This small molecule binds to this protein.
Small molecule (SMILES): CC[C@H](CO)Nc1nc(NCCCc2cccc(C)c2)c2ncn(C(C)C)c2n1

Sequence of chain 1.B:
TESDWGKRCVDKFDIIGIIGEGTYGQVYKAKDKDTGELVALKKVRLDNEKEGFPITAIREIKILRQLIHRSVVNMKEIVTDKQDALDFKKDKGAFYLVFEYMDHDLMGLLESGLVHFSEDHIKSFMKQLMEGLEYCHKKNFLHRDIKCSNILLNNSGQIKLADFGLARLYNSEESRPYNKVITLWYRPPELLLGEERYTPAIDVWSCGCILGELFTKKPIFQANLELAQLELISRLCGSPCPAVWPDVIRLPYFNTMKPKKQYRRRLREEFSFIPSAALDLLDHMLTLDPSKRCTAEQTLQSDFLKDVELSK

Binding-site contacts:
Ligand atom C16 contacts residue TYR107 of chain 1.B at 3.8 Å (hydrophobic).
Ligand atom C1 contacts residue ASP111 of chain 1.B at 3.9 Å.
Ligand atom C7 contacts residue PHE105 of chain 1.B at 3.7 Å (hydrophobic).
Ligand atom C6 contacts residue MET108 of chain 1.B at 3.7 Å (hydrophobic).
Ligand atom C6 contacts residue ALA46 of chain 1.B at 3.7 Å (hydrophobic).
Ligand atom C16 contacts residue ARG628 of chain 1.A at 3.9 Å.
Ligand atom N4 contacts residue TYR107 of chain 1.B at 3.9 Å.
Ligand atom N2 contacts residue LEU158 of chain 1.B at 3.7 Å.
Ligand atom C2 contacts residue LEU158 of chain 1.B at 3.8 Å (hydrophobic).
Ligand atom C8 contacts residue ALA168 of chain 1.B at 3.7 Å (hydrophobic).
Ligand atom C14 contacts residue ARG628 of chain 1.A at 3.9 Å.
Ligand atom N5 contacts residue LEU158 of chain 1.B at 3.7 Å.
Ligand atom N4 contacts residue GLU106 of chain 1.B at 3.9 Å.
Ligand atom C17 contacts residue ARG628 of chain 1.A at 3.5 Å.
Ligand atom C21 contacts residue TYR107 of chain 1.B at 3.2 Å (hydrophobic).
Ligand atom O1 contacts residue ASP111 of chain 1.B at 3.7 Å.
Ligand atom C8 contacts residue LEU158 of chain 1.B at 3.8 Å (hydrophobic).
Ligand atom C5 contacts residue LEU158 of chain 1.B at 3.7 Å (hydrophobic).
Ligand atom C22 contacts residue ASN608 of chain 1.A at 3.6 Å.
Ligand atom N4 contacts residue MET108 of chain 1.B at 3.1 Å (h-bond).
Ligand atom C3 contacts residue LEU158 of chain 1.B at 3.9 Å (hydrophobic).
Ligand atom C6 contacts residue GLU106 of chain 1.B at 3.1 Å.
Ligand atom C9 contacts residue LYS48 of chain 1.B at 3.9 Å.
Ligand atom C1 contacts residue HIS110 of chain 1.B at 3.9 Å.
Ligand atom N3 contacts residue LEU158 of chain 1.B at 3.8 Å.
Ligand atom C4 contacts residue LEU158 of chain 1.B at 3.5 Å (hydrophobic).
Ligand atom N1 contacts residue MET108 of chain 1.B at 3.2 Å (h-bond).
Ligand atom C15 contacts residue ASP109 of chain 1.B at 3.5 Å.
Ligand atom C21 contacts residue ILE609 of chain 1.A at 3.8 Å (hydrophobic).
Ligand atom C18 contacts residue ILE25 of chain 1.B at 3.2 Å (hydrophobic).
Ligand atom C9 contacts residue PHE105 of chain 1.B at 3.5 Å (hydrophobic).
Ligand atom C9 contacts residue ALA46 of chain 1.B at 3.8 Å (hydrophobic).
Ligand atom C17 contacts residue ILE25 of chain 1.B at 3.3 Å (hydrophobic).
Ligand atom C22 contacts residue ASN607 of chain 1.A at 3.6 Å.
Ligand atom C22 contacts residue ILE609 of chain 1.A at 3.7 Å (hydrophobic).
Ligand atom C1 contacts residue MET108 of chain 1.B at 3.7 Å (hydrophobic).
Ligand atom C18 contacts residue ARG628 of chain 1.A at 3.4 Å.
Ligand atom C16 contacts residue ILE25 of chain 1.B at 3.8 Å (hydrophobic).
Ligand atom C15 contacts residue TYR107 of chain 1.B at 3.5 Å (hydrophobic).
Ligand atom C19 contacts residue ARG628 of chain 1.A at 3.5 Å.

Sequence of chain 1.A:
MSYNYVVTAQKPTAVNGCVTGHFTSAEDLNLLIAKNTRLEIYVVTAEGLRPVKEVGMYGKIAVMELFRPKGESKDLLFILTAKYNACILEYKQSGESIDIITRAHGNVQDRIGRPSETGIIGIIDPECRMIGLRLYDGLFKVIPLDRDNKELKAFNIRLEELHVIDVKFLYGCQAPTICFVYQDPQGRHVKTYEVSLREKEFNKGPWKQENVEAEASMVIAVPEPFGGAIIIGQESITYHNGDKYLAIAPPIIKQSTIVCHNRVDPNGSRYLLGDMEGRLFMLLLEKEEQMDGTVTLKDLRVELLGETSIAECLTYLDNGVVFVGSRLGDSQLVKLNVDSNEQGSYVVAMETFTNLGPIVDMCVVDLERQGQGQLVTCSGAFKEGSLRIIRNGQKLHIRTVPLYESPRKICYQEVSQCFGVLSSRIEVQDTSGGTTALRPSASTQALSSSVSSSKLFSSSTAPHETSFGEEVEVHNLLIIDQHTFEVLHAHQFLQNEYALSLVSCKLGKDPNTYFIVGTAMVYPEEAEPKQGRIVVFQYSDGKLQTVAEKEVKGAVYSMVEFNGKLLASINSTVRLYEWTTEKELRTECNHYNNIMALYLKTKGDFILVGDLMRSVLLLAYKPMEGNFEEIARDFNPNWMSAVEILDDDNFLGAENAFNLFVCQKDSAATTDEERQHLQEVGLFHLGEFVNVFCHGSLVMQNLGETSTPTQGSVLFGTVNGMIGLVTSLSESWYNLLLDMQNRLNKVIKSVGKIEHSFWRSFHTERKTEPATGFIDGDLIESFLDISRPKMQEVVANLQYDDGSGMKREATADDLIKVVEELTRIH